A small-molecule ligand and the protein it binds are described below.
Small molecule (SMILES): CC(=O)N[C@H]1[C@H](O[C@H]2[C@H](O)[C@@H](NC(C)=O)CO[C@@H]2CO)O[C@H](CO)[C@@H](O[C@@H]2O[C@H](CO)[C@@H](O)[C@H](O[C@H]3O[C@H](CO)[C@@H](O)[C@H](O)[C@@H]3O)[C@@H]2O)[C@@H]1O

Binding-site contacts:
Ligand atom C3 contacts residue TRP222 of chain 1.C at 3.9 Å (hydrophobic).
Ligand atom C4 contacts residue ASN165 of chain 1.E at 4.2 Å.
Ligand atom C6 contacts residue TRP222 of chain 1.C at 3.5 Å (hydrophobic).
Ligand atom O6 contacts residue THR167 of chain 1.E at 2.6 Å (h-bond).
Ligand atom N2 contacts residue SER219 of chain 1.C at 3.1 Å (h-bond).
Ligand atom C1 contacts residue ASN165 of chain 1.E at 1.4 Å.
Ligand atom O5 contacts residue THR167 of chain 1.E at 3.6 Å (h-bond).
Ligand atom O3 contacts residue TRP222 of chain 1.C at 4.2 Å.
Ligand atom C6 contacts residue VAL244 of chain 1.E at 4.3 Å (hydrophobic).
Ligand atom C2 contacts residue ASN165 of chain 1.E at 2.4 Å.
Ligand atom C8 contacts residue TRP222 of chain 1.C at 4.0 Å (hydrophobic).
Ligand atom C5 contacts residue ASN165 of chain 1.E at 3.6 Å.
Ligand atom O7 contacts residue PRO221 of chain 1.C at 3.4 Å.
Ligand atom O5 contacts residue ASN165 of chain 1.E at 2.3 Å (h-bond).
Ligand atom C5 contacts residue TRP222 of chain 1.C at 4.2 Å (hydrophobic).
Ligand atom C6 contacts residue THR167 of chain 1.E at 2.8 Å.
Ligand atom C2 contacts residue TRP222 of chain 1.C at 4.0 Å (hydrophobic).
Ligand atom C7 contacts residue TRP222 of chain 1.C at 3.6 Å (hydrophobic).
Ligand atom O7 contacts residue ASN165 of chain 1.E at 4.0 Å.
Ligand atom C3 contacts residue ASN165 of chain 1.E at 3.8 Å.
Ligand atom O5 contacts residue TRP222 of chain 1.C at 4.2 Å.
Ligand atom O6 contacts residue TRP222 of chain 1.C at 4.2 Å.
Ligand atom C8 contacts residue VAL242 of chain 1.E at 4.1 Å (hydrophobic).
Ligand atom O7 contacts residue ARG220 of chain 1.C at 4.1 Å.
Ligand atom C5 contacts residue TRP222 of chain 1.C at 4.1 Å (hydrophobic).
Ligand atom O5 contacts residue TRP222 of chain 1.C at 3.9 Å.
Ligand atom C8 contacts residue PRO221 of chain 1.C at 4.1 Å (hydrophobic).
Ligand atom C4 contacts residue TRP222 of chain 1.C at 3.9 Å (hydrophobic).
Ligand atom N2 contacts residue ASN165 of chain 1.E at 2.8 Å (h-bond).
Ligand atom O7 contacts residue TRP222 of chain 1.C at 2.7 Å (h-bond).
Ligand atom C5 contacts residue THR167 of chain 1.E at 3.8 Å.
Ligand atom C2 contacts residue TRP222 of chain 1.C at 4.1 Å (hydrophobic).
Ligand atom C7 contacts residue SER219 of chain 1.C at 3.9 Å.
Ligand atom C1 contacts residue SER219 of chain 1.C at 3.9 Å.
Ligand atom O4 contacts residue TRP222 of chain 1.C at 4.1 Å.
Ligand atom C1 contacts residue TRP222 of chain 1.C at 3.4 Å (hydrophobic).
Ligand atom C7 contacts residue PRO221 of chain 1.C at 4.2 Å (hydrophobic).
Ligand atom C8 contacts residue SER219 of chain 1.C at 3.8 Å.
Ligand atom C2 contacts residue SER219 of chain 1.C at 4.1 Å.
Ligand atom C7 contacts residue ASN165 of chain 1.E at 3.7 Å.

Sequence of chain 1.C:
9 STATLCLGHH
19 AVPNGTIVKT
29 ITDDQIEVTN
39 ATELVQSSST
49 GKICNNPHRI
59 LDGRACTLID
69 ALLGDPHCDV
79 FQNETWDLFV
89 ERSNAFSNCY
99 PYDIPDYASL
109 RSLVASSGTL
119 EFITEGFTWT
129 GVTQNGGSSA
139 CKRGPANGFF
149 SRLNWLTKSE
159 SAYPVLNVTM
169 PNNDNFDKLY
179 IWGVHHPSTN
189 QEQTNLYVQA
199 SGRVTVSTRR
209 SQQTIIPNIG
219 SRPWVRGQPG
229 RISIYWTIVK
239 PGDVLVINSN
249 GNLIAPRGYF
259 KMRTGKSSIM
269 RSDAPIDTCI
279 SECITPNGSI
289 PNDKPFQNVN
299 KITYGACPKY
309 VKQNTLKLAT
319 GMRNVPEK

Sequence of chain 1.E:
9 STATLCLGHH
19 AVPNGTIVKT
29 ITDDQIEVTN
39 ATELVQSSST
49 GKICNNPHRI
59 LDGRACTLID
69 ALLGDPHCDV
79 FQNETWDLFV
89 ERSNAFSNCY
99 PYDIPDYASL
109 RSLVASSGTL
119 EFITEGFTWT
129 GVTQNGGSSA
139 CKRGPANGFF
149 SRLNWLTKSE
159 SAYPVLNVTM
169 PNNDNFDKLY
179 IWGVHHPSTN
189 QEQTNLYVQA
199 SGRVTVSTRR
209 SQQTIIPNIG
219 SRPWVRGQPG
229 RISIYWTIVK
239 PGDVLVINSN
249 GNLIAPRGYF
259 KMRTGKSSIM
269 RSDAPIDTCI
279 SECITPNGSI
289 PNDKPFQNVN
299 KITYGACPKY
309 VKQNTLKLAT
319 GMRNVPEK